A protein and the small-molecule ligand that binds it are described below.
Small molecule (SMILES): COc1ccc(CCc2nc3ccccc3s2)cc1O

Sequence of chain 1.B:
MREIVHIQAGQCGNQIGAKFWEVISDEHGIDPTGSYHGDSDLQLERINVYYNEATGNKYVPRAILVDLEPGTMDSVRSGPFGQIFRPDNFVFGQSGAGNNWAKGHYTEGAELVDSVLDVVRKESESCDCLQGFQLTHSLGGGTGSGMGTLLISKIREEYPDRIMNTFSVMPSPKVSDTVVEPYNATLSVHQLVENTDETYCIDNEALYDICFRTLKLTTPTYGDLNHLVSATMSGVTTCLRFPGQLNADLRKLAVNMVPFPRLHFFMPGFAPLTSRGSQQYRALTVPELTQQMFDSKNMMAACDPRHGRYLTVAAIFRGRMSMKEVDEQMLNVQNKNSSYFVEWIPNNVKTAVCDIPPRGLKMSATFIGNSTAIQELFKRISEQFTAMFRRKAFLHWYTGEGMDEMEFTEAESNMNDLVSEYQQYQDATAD

Sequence of chain 1.A:
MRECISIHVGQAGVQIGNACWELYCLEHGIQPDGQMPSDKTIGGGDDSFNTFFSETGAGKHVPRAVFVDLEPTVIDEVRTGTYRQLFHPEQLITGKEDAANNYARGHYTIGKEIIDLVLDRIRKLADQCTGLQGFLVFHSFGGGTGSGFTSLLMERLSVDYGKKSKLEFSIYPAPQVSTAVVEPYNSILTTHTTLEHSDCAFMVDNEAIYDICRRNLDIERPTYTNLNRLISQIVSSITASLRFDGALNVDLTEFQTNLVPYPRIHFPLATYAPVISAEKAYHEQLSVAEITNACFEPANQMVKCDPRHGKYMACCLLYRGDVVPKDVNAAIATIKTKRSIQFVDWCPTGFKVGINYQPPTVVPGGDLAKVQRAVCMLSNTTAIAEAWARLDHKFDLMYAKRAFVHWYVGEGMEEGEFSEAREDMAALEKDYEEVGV

Binding-site contacts:
Ligand atom C15 contacts residue VAL181 of chain 1.A at 3.7 Å (hydrophobic).
Ligand atom S contacts residue LEU246 of chain 1.B at 3.4 Å.
Ligand atom N contacts residue LEU253 of chain 1.B at 3.4 Å.
Ligand atom C14 contacts residue LYS350 of chain 1.B at 3.8 Å.
Ligand atom O contacts residue LYS350 of chain 1.B at 3.8 Å.
Ligand atom C6 contacts residue LYS252 of chain 1.B at 3.8 Å.
Ligand atom C13 contacts residue ALA248 of chain 1.B at 3.8 Å (hydrophobic).
Ligand atom O contacts residue THR179 of chain 1.A at 3.5 Å (h-bond).
Ligand atom S contacts residue LEU253 of chain 1.B at 3.9 Å.
Ligand atom C7 contacts residue LEU253 of chain 1.B at 3.9 Å (hydrophobic).
Ligand atom C9 contacts residue LEU253 of chain 1.B at 3.5 Å (hydrophobic).
Ligand atom C contacts residue ASN256 of chain 1.B at 3.6 Å.
Ligand atom C11 contacts residue VAL236 of chain 1.B at 3.5 Å (hydrophobic).
Ligand atom C14 contacts residue THR179 of chain 1.A at 3.2 Å.
Ligand atom C8 contacts residue LEU253 of chain 1.B at 3.4 Å (hydrophobic).
Ligand atom C10 contacts residue ILE316 of chain 1.B at 3.9 Å (hydrophobic).
Ligand atom C2 contacts residue LYS350 of chain 1.B at 3.8 Å.
Ligand atom C3 contacts residue ASN256 of chain 1.B at 3.5 Å.
Ligand atom C2 contacts residue ASN256 of chain 1.B at 3.5 Å.
Ligand atom C11 contacts residue ILE316 of chain 1.B at 3.8 Å (hydrophobic).
Ligand atom C14 contacts residue ASN256 of chain 1.B at 3.5 Å.
Ligand atom C15 contacts residue ASN348 of chain 1.B at 3.4 Å.
Ligand atom C1 contacts residue LYS350 of chain 1.B at 3.4 Å.
Ligand atom C contacts residue LYS350 of chain 1.B at 3.6 Å.
Ligand atom C5 contacts residue ASN256 of chain 1.B at 3.7 Å.
Ligand atom C12 contacts residue VAL236 of chain 1.B at 3.2 Å (hydrophobic).
Ligand atom C8 contacts residue ALA248 of chain 1.B at 3.7 Å (hydrophobic).
Ligand atom C15 contacts residue VAL313 of chain 1.B at 3.4 Å (hydrophobic).
Ligand atom C1 contacts residue ASN256 of chain 1.B at 3.5 Å.
Ligand atom C6 contacts residue LEU253 of chain 1.B at 3.7 Å (hydrophobic).
Ligand atom C15 contacts residue ASN256 of chain 1.B at 3.8 Å.
Ligand atom C4 contacts residue ASN256 of chain 1.B at 3.5 Å.
Ligand atom C contacts residue THR179 of chain 1.A at 3.8 Å.
Ligand atom N contacts residue ALA248 of chain 1.B at 3.5 Å.
Ligand atom C13 contacts residue LEU253 of chain 1.B at 3.9 Å (hydrophobic).
Ligand atom O1 contacts residue VAL181 of chain 1.A at 3.1 Å.
Ligand atom O contacts residue VAL181 of chain 1.A at 3.5 Å (h-bond).
Ligand atom O contacts residue ALA180 of chain 1.A at 3.5 Å.
Ligand atom C7 contacts residue LEU246 of chain 1.B at 3.6 Å (hydrophobic).
Ligand atom O1 contacts residue LYS350 of chain 1.B at 3.5 Å.